Sequence of chain 1.B:
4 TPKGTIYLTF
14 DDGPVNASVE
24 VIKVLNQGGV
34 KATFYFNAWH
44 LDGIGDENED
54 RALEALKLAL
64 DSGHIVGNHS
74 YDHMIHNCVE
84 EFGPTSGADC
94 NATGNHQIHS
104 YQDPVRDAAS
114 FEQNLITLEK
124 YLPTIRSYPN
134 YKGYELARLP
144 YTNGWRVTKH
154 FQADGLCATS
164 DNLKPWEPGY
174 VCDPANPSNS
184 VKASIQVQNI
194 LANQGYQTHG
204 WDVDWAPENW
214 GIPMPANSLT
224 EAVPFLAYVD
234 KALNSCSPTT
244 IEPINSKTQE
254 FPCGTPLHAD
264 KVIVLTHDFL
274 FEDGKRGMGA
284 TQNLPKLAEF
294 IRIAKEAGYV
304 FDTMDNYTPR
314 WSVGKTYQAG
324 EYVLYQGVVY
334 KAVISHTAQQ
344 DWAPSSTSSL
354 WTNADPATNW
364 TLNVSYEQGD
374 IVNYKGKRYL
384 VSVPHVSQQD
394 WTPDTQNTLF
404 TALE

A protein and the small-molecule ligand that binds it are described below.
Small molecule (SMILES): CC(=O)N[C@@H]1[C@@H](O)[C@H](O)[C@@H](CO)O[C@@H]1O

Binding-site contacts:
Ligand atom O3 contacts residue ASN94 of chain 1.B at 2.7 Å (h-bond).
Ligand atom O3 contacts residue ARG279 of chain 1.B at 3.1 Å (salt-bridge).
Ligand atom C3 contacts residue HIS99 of chain 1.B at 3.7 Å.
Ligand atom C4 contacts residue GLU50 of chain 1.B at 4.4 Å.
Ligand atom C5 contacts residue HIS99 of chain 1.B at 4.2 Å.
Ligand atom C7 contacts residue ARG279 of chain 1.B at 4.0 Å.
Ligand atom C6 contacts residue HIS76 of chain 1.B at 3.4 Å.
Ligand atom O1 contacts residue HIS99 of chain 1.B at 4.0 Å.
Ligand atom O4 contacts residue ASN94 of chain 1.B at 3.2 Å (h-bond).
Ligand atom O5 contacts residue PHE272 of chain 1.B at 4.0 Å.
Ligand atom C6 contacts residue TRP42 of chain 1.B at 4.5 Å (hydrophobic).
Ligand atom C5 contacts residue HIS76 of chain 1.B at 4.3 Å.
Ligand atom O4 contacts residue GLU50 of chain 1.B at 4.3 Å.
Ligand atom C7 contacts residue PHE272 of chain 1.B at 4.3 Å (hydrophobic).
Ligand atom O3 contacts residue HIS99 of chain 1.B at 4.2 Å.
Ligand atom C5 contacts residue ASP15 of chain 1.B at 3.8 Å.
Ligand atom C6 contacts residue ASP15 of chain 1.B at 3.4 Å.
Ligand atom C4 contacts residue HIS99 of chain 1.B at 4.1 Å.
Ligand atom O7 contacts residue PHE272 of chain 1.B at 3.6 Å.
Ligand atom O7 contacts residue ARG279 of chain 1.B at 2.8 Å (salt-bridge).
Ligand atom C4 contacts residue ARG279 of chain 1.B at 4.4 Å.
Ligand atom O4 contacts residue HIS99 of chain 1.B at 3.7 Å.
Ligand atom C3 contacts residue ARG279 of chain 1.B at 4.1 Å.
Ligand atom O5 contacts residue HIS76 of chain 1.B at 4.1 Å.
Ligand atom O6 contacts residue ASP15 of chain 1.B at 2.9 Å (salt-bridge).
Ligand atom O3 contacts residue GLU50 of chain 1.B at 4.3 Å.
Ligand atom O1 contacts residue TYR144 of chain 1.B at 4.3 Å.
Ligand atom C3 contacts residue ASN94 of chain 1.B at 3.3 Å.
Ligand atom C2 contacts residue PHE272 of chain 1.B at 4.0 Å (hydrophobic).
Ligand atom C6 contacts residue ILE78 of chain 1.B at 4.2 Å (hydrophobic).
Ligand atom C1 contacts residue ASP15 of chain 1.B at 3.9 Å.
Ligand atom C2 contacts residue ARG279 of chain 1.B at 4.1 Å.
Ligand atom C8 contacts residue TRP213 of chain 1.B at 4.2 Å (hydrophobic).
Ligand atom C4 contacts residue ASN94 of chain 1.B at 3.9 Å.
Ligand atom C1 contacts residue PHE272 of chain 1.B at 4.2 Å (hydrophobic).
Ligand atom O5 contacts residue ASP15 of chain 1.B at 2.9 Å (salt-bridge).
Ligand atom O6 contacts residue HIS76 of chain 1.B at 3.9 Å.